Binding-site contacts:
Ligand atom CAM contacts residue LEU140 of chain 1.B at 3.8 Å (hydrophobic).
Ligand atom CAN contacts residue LEU140 of chain 1.B at 4.0 Å (hydrophobic).
Ligand atom NAI contacts residue SER99 of chain 1.B at 4.1 Å.
Ligand atom CAE contacts residue ILE136 of chain 1.B at 3.6 Å (hydrophobic).
Ligand atom CAA contacts residue LEU38 of chain 1.B at 3.9 Å (hydrophobic).
Ligand atom OAB contacts residue MYI1 of chain 1.F at 2.6 Å (h-bond).
Ligand atom CAL contacts residue ARG98 of chain 1.B at 3.3 Å.
Ligand atom CAG contacts residue ARG98 of chain 1.B at 3.4 Å.
Ligand atom CAE contacts residue ALA102 of chain 1.B at 3.9 Å (hydrophobic).
Ligand atom CAO contacts residue ARG98 of chain 1.B at 3.5 Å.
Ligand atom CAK contacts residue ARG98 of chain 1.B at 3.4 Å.
Ligand atom OAC contacts residue GLU153 of chain 1.B at 4.2 Å.
Ligand atom CAF contacts residue ARG98 of chain 1.B at 3.2 Å.
Ligand atom OAC contacts residue LEU143 of chain 1.B at 3.9 Å.
Ligand atom OAC contacts residue ARG98 of chain 1.B at 3.3 Å (salt-bridge).
Ligand atom OAJ contacts residue MET139 of chain 1.B at 4.1 Å.
Ligand atom CAF contacts residue LEU140 of chain 1.B at 3.9 Å (hydrophobic).
Ligand atom CAD contacts residue ALA102 of chain 1.B at 3.9 Å (hydrophobic).
Ligand atom CAF contacts residue MYI1 of chain 1.F at 3.6 Å.
Ligand atom OAJ contacts residue ARG98 of chain 1.B at 3.5 Å (salt-bridge).
Ligand atom CAH contacts residue LEU150 of chain 1.B at 4.0 Å (hydrophobic).
Ligand atom CAD contacts residue ARG98 of chain 1.B at 3.8 Å.
Ligand atom CAH contacts residue LEU143 of chain 1.B at 3.8 Å (hydrophobic).
Ligand atom OAB contacts residue ILE151 of chain 1.B at 4.1 Å.
Ligand atom CAO contacts residue LEU143 of chain 1.B at 4.0 Å (hydrophobic).
Ligand atom CAG contacts residue LEU143 of chain 1.B at 3.4 Å (hydrophobic).
Ligand atom CAM contacts residue ARG98 of chain 1.B at 3.5 Å.
Ligand atom NAI contacts residue ARG98 of chain 1.B at 3.5 Å.
Ligand atom CAH contacts residue ARG98 of chain 1.B at 4.1 Å.
Ligand atom CAO contacts residue LEU140 of chain 1.B at 3.8 Å (hydrophobic).
Ligand atom CAH contacts residue MYI1 of chain 1.F at 3.7 Å.
Ligand atom CAN contacts residue ARG98 of chain 1.B at 4.0 Å.
Ligand atom NAI contacts residue LEU140 of chain 1.B at 4.0 Å.
Ligand atom CAA contacts residue ARG98 of chain 1.B at 3.2 Å.
Ligand atom OAB contacts residue SER152 of chain 1.B at 3.3 Å (h-bond).
Ligand atom CAK contacts residue MYI1 of chain 1.F at 3.8 Å.
Ligand atom CAK contacts residue SER152 of chain 1.B at 4.0 Å.
Ligand atom OAB contacts residue GLU153 of chain 1.B at 4.2 Å.
Ligand atom CAM contacts residue MYI1 of chain 1.F at 3.9 Å.
Ligand atom OAB contacts residue ARG98 of chain 1.B at 3.5 Å.

This small molecule binds to this protein.
Small molecule (SMILES): COc1ccc2[nH]cc(CC(=O)O)c2c1

Sequence of chain 1.B:
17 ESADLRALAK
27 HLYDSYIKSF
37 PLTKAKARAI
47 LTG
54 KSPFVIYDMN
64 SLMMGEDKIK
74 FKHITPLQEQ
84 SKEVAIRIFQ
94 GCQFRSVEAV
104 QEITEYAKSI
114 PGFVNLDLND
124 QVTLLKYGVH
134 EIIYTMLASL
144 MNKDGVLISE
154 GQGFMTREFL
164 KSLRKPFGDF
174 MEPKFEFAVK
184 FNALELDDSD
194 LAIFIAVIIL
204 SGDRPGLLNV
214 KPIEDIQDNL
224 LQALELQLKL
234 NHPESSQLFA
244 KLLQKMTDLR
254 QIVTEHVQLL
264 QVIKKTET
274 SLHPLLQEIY